The small molecule below binds the protein below.
Small molecule (SMILES): Cc1cc(CCCOc2c(C)cc(-c3nnn(C)n3)cc2C)on1

Sequence of chain 22.A:
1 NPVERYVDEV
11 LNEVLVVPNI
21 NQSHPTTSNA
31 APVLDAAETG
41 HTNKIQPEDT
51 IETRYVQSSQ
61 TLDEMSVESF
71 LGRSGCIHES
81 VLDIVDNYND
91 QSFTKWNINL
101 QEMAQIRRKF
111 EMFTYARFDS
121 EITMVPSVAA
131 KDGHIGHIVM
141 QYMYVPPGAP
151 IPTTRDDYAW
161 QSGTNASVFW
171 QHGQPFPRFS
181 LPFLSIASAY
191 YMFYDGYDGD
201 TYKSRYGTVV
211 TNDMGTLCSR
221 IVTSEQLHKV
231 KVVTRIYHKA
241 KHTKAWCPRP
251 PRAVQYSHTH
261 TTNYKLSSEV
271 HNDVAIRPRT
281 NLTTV

Binding-site contacts:
Ligand atom N5A contacts residue PHE179 of chain 22.A at 3.3 Å.
Ligand atom CM6 contacts residue LEU184 of chain 22.A at 3.7 Å (hydrophobic).
Ligand atom C2B contacts residue ILE122 of chain 22.A at 4.0 Å (hydrophobic).
Ligand atom N3A contacts residue PHE179 of chain 22.A at 3.7 Å.
Ligand atom CM4 contacts residue ALA166 of chain 22.A at 3.1 Å (hydrophobic).
Ligand atom N3A contacts residue TYR144 of chain 22.A at 3.2 Å.
Ligand atom O1 contacts residue LEU100 of chain 22.A at 3.7 Å.
Ligand atom N1A contacts residue MET124 of chain 22.A at 3.6 Å.
Ligand atom C6B contacts residue LEU181 of chain 22.A at 3.5 Å (hydrophobic).
Ligand atom N5A contacts residue LEU217 of chain 22.A at 3.6 Å.
Ligand atom N4A contacts residue TYR144 of chain 22.A at 3.7 Å.
Ligand atom C2A contacts residue PHE179 of chain 22.A at 3.5 Å (hydrophobic).
Ligand atom C4 contacts residue MET214 of chain 22.A at 3.7 Å (hydrophobic).
Ligand atom C1B contacts residue ILE98 of chain 22.A at 3.7 Å (hydrophobic).
Ligand atom C5 contacts residue MET214 of chain 22.A at 3.4 Å (hydrophobic).
Ligand atom N1A contacts residue LEU217 of chain 22.A at 3.3 Å.
Ligand atom O1B contacts residue ILE98 of chain 22.A at 3.2 Å.
Ligand atom N5A contacts residue MET124 of chain 22.A at 3.9 Å.
Ligand atom C1B contacts residue LEU181 of chain 22.A at 4.0 Å (hydrophobic).
Ligand atom N1A contacts residue PHE179 of chain 22.A at 3.3 Å.
Ligand atom C1C contacts residue MET214 of chain 22.A at 3.2 Å (hydrophobic).
Ligand atom CM6 contacts residue TYR144 of chain 22.A at 3.7 Å (hydrophobic).
Ligand atom N2 contacts residue LEU100 of chain 22.A at 3.8 Å.
Ligand atom CM2 contacts residue ILE122 of chain 22.A at 3.8 Å (hydrophobic).
Ligand atom CM4 contacts residue VAL168 of chain 22.A at 3.9 Å (hydrophobic).
Ligand atom CM3 contacts residue TYR190 of chain 22.A at 3.6 Å (hydrophobic).
Ligand atom CM4 contacts residue TYR142 of chain 22.A at 3.7 Å (hydrophobic).
Ligand atom C5B contacts residue LEU181 of chain 22.A at 3.6 Å (hydrophobic).
Ligand atom CM2 contacts residue ILE77 of chain 22.A at 3.8 Å (hydrophobic).
Ligand atom C2A contacts residue LEU217 of chain 22.A at 4.0 Å (hydrophobic).
Ligand atom O1 contacts residue MET214 of chain 22.A at 3.2 Å.
Ligand atom N4A contacts residue PHE179 of chain 22.A at 3.5 Å.
Ligand atom C5B contacts residue TYR144 of chain 22.A at 3.8 Å (hydrophobic).
Ligand atom C4 contacts residue LEU100 of chain 22.A at 3.9 Å (hydrophobic).
Ligand atom C6B contacts residue ILE98 of chain 22.A at 3.8 Å (hydrophobic).
Ligand atom CM4 contacts residue TYR144 of chain 22.A at 3.8 Å (hydrophobic).
Ligand atom C3 contacts residue LEU100 of chain 22.A at 3.8 Å (hydrophobic).
Ligand atom C4 contacts residue TYR190 of chain 22.A at 3.7 Å (hydrophobic).
Ligand atom N2 contacts residue MET214 of chain 22.A at 3.8 Å.
Ligand atom CM6 contacts residue LEU181 of chain 22.A at 3.8 Å (hydrophobic).